The small molecule below binds the protein below.
Small molecule (SMILES): COc1ccc2c(C)cc(=O)n(C)c2c1OC

Binding-site contacts:
Ligand atom C8 contacts residue TYR155 of chain 1.A at 4.0 Å (hydrophobic).
Ligand atom C7 contacts residue PHE106 of chain 1.A at 4.0 Å (hydrophobic).
Ligand atom C6 contacts residue FAD1 of chain 1.D at 3.0 Å.
Ligand atom C12 contacts residue FAD1 of chain 1.D at 4.0 Å.
Ligand atom C9 contacts residue ASN161 of chain 1.A at 3.8 Å.
Ligand atom C1 contacts residue TRP105 of chain 1.A at 3.3 Å (hydrophobic).
Ligand atom N10 contacts residue FAD1 of chain 1.D at 3.6 Å.
Ligand atom C13 contacts residue FAD1 of chain 1.D at 3.4 Å.
Ligand atom O11 contacts residue FAD1 of chain 1.D at 3.8 Å.
Ligand atom C6 contacts residue TRP105 of chain 1.A at 3.5 Å (hydrophobic).
Ligand atom C13 contacts residue PHE178 of chain 1.B at 3.5 Å (hydrophobic).
Ligand atom C1 contacts residue PHE178 of chain 1.B at 3.7 Å (hydrophobic).
Ligand atom C8 contacts residue FAD1 of chain 1.D at 3.6 Å.
Ligand atom C13 contacts residue PHE106 of chain 1.A at 3.3 Å (hydrophobic).
Ligand atom C9 contacts residue PHE178 of chain 1.B at 4.0 Å (hydrophobic).
Ligand atom C1 contacts residue FAD1 of chain 1.D at 3.3 Å.
Ligand atom O11 contacts residue ASN161 of chain 1.A at 3.0 Å (h-bond).
Ligand atom C5 contacts residue PHE126 of chain 1.B at 3.8 Å (hydrophobic).
Ligand atom C17 contacts residue PHE126 of chain 1.B at 3.2 Å (hydrophobic).
Ligand atom C2 contacts residue PHE178 of chain 1.B at 3.5 Å (hydrophobic).
Ligand atom O16 contacts residue FAD1 of chain 1.D at 3.4 Å.
Ligand atom C7 contacts residue FAD1 of chain 1.D at 3.5 Å.
Ligand atom C12 contacts residue GLY149 of chain 1.A at 3.9 Å.
Ligand atom C8 contacts residue PHE106 of chain 1.A at 4.0 Å (hydrophobic).
Ligand atom C15 contacts residue FAD1 of chain 1.D at 3.9 Å.
Ligand atom C7 contacts residue PHE178 of chain 1.B at 3.3 Å (hydrophobic).
Ligand atom O14 contacts residue FAD1 of chain 1.D at 3.8 Å.
Ligand atom C3 contacts residue FAD1 of chain 1.D at 3.6 Å.
Ligand atom C4 contacts residue FAD1 of chain 1.D at 3.5 Å.
Ligand atom C5 contacts residue FAD1 of chain 1.D at 3.4 Å.
Ligand atom O16 contacts residue PHE126 of chain 1.B at 3.2 Å.
Ligand atom C3 contacts residue PHE178 of chain 1.B at 3.7 Å (hydrophobic).
Ligand atom C17 contacts residue FAD1 of chain 1.D at 3.3 Å.
Ligand atom C9 contacts residue FAD1 of chain 1.D at 3.7 Å.
Ligand atom C12 contacts residue GLY150 of chain 1.A at 3.7 Å.
Ligand atom C13 contacts residue GLY174 of chain 1.B at 3.1 Å.
Ligand atom C2 contacts residue FAD1 of chain 1.D at 3.3 Å.
Ligand atom C8 contacts residue ASN161 of chain 1.A at 3.5 Å.
Ligand atom C8 contacts residue PHE178 of chain 1.B at 3.5 Å (hydrophobic).
Ligand atom O11 contacts residue GLY150 of chain 1.A at 3.5 Å.

Sequence of chain 1.B:
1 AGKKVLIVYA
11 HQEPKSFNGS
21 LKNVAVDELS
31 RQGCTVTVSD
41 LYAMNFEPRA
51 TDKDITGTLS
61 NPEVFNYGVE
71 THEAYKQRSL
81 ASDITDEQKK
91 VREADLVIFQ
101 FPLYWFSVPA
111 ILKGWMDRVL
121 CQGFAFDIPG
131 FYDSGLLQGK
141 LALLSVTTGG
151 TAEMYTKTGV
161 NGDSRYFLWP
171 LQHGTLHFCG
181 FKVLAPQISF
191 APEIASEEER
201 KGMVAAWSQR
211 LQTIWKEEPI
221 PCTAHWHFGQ

Sequence of chain 1.A:
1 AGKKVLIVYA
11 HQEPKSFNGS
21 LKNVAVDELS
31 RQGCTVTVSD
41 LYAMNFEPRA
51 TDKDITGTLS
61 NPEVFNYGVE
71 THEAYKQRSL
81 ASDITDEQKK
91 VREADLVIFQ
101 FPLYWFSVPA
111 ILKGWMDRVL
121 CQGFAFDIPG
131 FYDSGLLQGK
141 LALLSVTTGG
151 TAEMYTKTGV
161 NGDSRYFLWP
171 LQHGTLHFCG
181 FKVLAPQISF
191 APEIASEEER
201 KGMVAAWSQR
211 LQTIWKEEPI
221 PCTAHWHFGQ